This protein binds this small molecule.
Small molecule (SMILES): CC(=O)N[C@@H]1[C@@H](O)[C@H](O)[C@@H](CO)O[C@H]1O

Binding-site contacts:
Ligand atom C6 contacts residue ASN318 of chain 26.K at 3.2 Å.
Ligand atom O4 contacts residue ASN318 of chain 26.K at 4.5 Å.
Ligand atom O6 contacts residue ASN318 of chain 26.K at 3.0 Å (h-bond).
Ligand atom C6 contacts residue SER284 of chain 26.K at 3.4 Å.
Ligand atom O6 contacts residue SER284 of chain 26.K at 2.9 Å (h-bond).

Sequence of chain 26.K:
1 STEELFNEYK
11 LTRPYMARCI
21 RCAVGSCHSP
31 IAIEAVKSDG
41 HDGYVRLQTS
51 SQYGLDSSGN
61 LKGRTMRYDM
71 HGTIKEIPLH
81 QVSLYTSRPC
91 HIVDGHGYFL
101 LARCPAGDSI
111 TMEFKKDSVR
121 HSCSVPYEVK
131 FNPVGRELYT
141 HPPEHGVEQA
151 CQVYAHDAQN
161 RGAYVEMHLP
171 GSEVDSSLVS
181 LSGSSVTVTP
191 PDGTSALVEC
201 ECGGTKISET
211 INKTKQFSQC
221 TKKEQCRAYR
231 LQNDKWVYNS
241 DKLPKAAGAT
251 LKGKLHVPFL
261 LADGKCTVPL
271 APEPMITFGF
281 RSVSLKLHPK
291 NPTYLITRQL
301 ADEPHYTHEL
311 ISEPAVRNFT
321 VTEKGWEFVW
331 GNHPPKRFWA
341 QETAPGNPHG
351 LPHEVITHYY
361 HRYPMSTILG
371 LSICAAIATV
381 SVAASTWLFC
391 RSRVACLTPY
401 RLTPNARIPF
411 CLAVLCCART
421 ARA